A small-molecule ligand and the protein it binds are described below.
Small molecule (SMILES): CC(=O)N[C@@H]1[C@@H](O)[C@H](O)[C@@H](CO)O[C@H]1O

Binding-site contacts:
Ligand atom C2 contacts residue ASN564 of chain 1.A at 2.5 Å.
Ligand atom O6 contacts residue GLN542 of chain 1.A at 4.2 Å.
Ligand atom C7 contacts residue SER540 of chain 1.A at 4.5 Å.
Ligand atom O7 contacts residue GLY541 of chain 1.A at 4.5 Å.
Ligand atom C1 contacts residue ASN564 of chain 1.A at 1.4 Å.
Ligand atom O7 contacts residue SER540 of chain 1.A at 3.4 Å (h-bond).
Ligand atom C5 contacts residue ASN564 of chain 1.A at 3.7 Å.
Ligand atom O5 contacts residue ASN564 of chain 1.A at 2.4 Å (h-bond).
Ligand atom O7 contacts residue ASN564 of chain 1.A at 4.3 Å.
Ligand atom C4 contacts residue ASN564 of chain 1.A at 4.2 Å.
Ligand atom N2 contacts residue ASN564 of chain 1.A at 3.0 Å (h-bond).
Ligand atom C3 contacts residue ASN564 of chain 1.A at 3.8 Å.
Ligand atom C7 contacts residue ASN564 of chain 1.A at 4.0 Å.

Sequence of chain 1.A:
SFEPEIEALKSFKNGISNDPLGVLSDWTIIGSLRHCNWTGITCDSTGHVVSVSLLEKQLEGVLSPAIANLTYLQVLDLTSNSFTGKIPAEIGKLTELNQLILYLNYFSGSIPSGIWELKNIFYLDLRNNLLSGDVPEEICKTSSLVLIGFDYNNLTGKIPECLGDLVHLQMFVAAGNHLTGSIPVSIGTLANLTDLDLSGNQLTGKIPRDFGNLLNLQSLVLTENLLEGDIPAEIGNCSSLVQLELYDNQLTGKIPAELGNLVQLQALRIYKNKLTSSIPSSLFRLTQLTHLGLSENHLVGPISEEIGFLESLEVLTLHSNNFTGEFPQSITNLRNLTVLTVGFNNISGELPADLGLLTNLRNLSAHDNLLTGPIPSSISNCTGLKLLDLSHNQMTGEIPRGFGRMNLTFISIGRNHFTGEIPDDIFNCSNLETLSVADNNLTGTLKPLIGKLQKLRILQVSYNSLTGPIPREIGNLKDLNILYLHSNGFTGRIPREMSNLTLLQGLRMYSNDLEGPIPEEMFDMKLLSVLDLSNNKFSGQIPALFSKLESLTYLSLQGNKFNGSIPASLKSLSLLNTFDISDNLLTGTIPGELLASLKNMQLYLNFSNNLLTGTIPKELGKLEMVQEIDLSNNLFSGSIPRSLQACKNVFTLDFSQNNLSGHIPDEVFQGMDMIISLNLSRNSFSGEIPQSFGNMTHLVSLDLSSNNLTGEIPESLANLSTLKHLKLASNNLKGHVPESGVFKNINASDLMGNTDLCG